Sequence of chain 1.A:
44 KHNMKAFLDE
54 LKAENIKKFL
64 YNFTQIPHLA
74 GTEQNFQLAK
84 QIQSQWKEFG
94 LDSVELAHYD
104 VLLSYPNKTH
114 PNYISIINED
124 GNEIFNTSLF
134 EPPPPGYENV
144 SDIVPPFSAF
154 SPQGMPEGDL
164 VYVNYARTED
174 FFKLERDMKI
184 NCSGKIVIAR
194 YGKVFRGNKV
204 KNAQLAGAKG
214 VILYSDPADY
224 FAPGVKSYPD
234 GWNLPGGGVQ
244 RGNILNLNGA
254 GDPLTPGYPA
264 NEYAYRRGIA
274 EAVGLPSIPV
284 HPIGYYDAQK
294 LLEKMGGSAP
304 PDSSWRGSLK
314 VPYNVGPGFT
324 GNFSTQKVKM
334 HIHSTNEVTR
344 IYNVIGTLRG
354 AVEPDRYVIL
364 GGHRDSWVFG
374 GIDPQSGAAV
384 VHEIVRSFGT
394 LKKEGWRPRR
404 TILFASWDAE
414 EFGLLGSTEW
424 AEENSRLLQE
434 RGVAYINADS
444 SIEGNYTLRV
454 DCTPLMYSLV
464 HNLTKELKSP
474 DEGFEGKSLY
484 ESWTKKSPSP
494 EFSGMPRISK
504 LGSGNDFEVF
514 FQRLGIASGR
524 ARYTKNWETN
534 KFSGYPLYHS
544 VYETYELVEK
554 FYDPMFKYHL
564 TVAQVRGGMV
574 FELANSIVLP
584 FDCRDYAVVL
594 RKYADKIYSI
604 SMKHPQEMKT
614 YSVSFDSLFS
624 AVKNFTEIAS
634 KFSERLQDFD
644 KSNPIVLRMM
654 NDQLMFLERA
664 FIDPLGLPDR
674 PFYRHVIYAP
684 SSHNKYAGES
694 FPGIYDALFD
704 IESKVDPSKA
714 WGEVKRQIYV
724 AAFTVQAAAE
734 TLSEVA

The small molecule below binds the protein below.
Small molecule (SMILES): CC(=O)N[C@H]1[C@H](O[C@H]2[C@H](O)[C@@H](NC(C)=O)CO[C@@H]2CO)O[C@H](CO)[C@@H](O[C@@H]2O[C@H](CO)[C@@H](O)[C@H](O[C@H]3O[C@H](CO)[C@@H](O)[C@H](O)[C@@H]3O)[C@@H]2O)[C@@H]1O

Binding-site contacts:
Ligand atom N2 contacts residue SER623 of chain 1.A at 2.9 Å (h-bond).
Ligand atom C3 contacts residue ARG343 of chain 2.A at 3.7 Å.
Ligand atom C5 contacts residue HIS101 of chain 2.A at 4.1 Å.
Ligand atom C2 contacts residue ASN627 of chain 1.A at 2.4 Å.
Ligand atom C2 contacts residue GLU265 of chain 2.A at 3.4 Å.
Ligand atom C2 contacts residue SER623 of chain 1.A at 3.7 Å.
Ligand atom O7 contacts residue GLN729 of chain 1.A at 3.2 Å (h-bond).
Ligand atom O2 contacts residue GLU265 of chain 2.A at 2.6 Å (salt-bridge).
Ligand atom C7 contacts residue ASN627 of chain 1.A at 3.8 Å.
Ligand atom O3 contacts residue ARG343 of chain 2.A at 3.0 Å (salt-bridge).
Ligand atom C2 contacts residue HIS101 of chain 2.A at 4.1 Å.
Ligand atom C7 contacts residue GLN729 of chain 1.A at 3.3 Å.
Ligand atom O2 contacts residue ARG343 of chain 2.A at 3.4 Å (salt-bridge).
Ligand atom C6 contacts residue HIS101 of chain 2.A at 3.9 Å.
Ligand atom O4 contacts residue ARG343 of chain 2.A at 3.8 Å.
Ligand atom C1 contacts residue ARG343 of chain 2.A at 3.5 Å.
Ligand atom C5 contacts residue ASN627 of chain 1.A at 3.6 Å.
Ligand atom C3 contacts residue ASN627 of chain 1.A at 3.7 Å.
Ligand atom O3 contacts residue GLU265 of chain 2.A at 3.5 Å (salt-bridge).
Ligand atom C1 contacts residue GLN729 of chain 1.A at 3.9 Å.
Ligand atom N2 contacts residue ASN627 of chain 1.A at 2.9 Å (h-bond).
Ligand atom O3 contacts residue GLU265 of chain 2.A at 3.6 Å (salt-bridge).
Ligand atom C2 contacts residue ARG343 of chain 2.A at 3.9 Å.
Ligand atom N2 contacts residue GLN729 of chain 1.A at 3.5 Å (h-bond).
Ligand atom C1 contacts residue SER623 of chain 1.A at 3.5 Å.
Ligand atom C8 contacts residue TYR266 of chain 2.A at 3.7 Å (hydrophobic).
Ligand atom O5 contacts residue ASN627 of chain 1.A at 2.2 Å (h-bond).
Ligand atom C3 contacts residue SER623 of chain 1.A at 4.1 Å.
Ligand atom C3 contacts residue GLU265 of chain 2.A at 3.7 Å.
Ligand atom C4 contacts residue ARG343 of chain 2.A at 3.5 Å.
Ligand atom C8 contacts residue SER620 of chain 1.A at 3.5 Å.
Ligand atom C2 contacts residue GLN729 of chain 1.A at 3.7 Å.
Ligand atom C8 contacts residue GLN729 of chain 1.A at 4.0 Å.
Ligand atom C8 contacts residue SER623 of chain 1.A at 3.9 Å.
Ligand atom C7 contacts residue SER623 of chain 1.A at 3.9 Å.
Ligand atom O2 contacts residue HIS101 of chain 2.A at 2.9 Å (h-bond).
Ligand atom C8 contacts residue ALA624 of chain 1.A at 3.8 Å (hydrophobic).
Ligand atom O6 contacts residue GLU265 of chain 2.A at 3.4 Å.
Ligand atom O5 contacts residue HIS101 of chain 2.A at 3.4 Å.
Ligand atom C1 contacts residue ASN627 of chain 1.A at 1.4 Å.

Sequence of chain 2.A:
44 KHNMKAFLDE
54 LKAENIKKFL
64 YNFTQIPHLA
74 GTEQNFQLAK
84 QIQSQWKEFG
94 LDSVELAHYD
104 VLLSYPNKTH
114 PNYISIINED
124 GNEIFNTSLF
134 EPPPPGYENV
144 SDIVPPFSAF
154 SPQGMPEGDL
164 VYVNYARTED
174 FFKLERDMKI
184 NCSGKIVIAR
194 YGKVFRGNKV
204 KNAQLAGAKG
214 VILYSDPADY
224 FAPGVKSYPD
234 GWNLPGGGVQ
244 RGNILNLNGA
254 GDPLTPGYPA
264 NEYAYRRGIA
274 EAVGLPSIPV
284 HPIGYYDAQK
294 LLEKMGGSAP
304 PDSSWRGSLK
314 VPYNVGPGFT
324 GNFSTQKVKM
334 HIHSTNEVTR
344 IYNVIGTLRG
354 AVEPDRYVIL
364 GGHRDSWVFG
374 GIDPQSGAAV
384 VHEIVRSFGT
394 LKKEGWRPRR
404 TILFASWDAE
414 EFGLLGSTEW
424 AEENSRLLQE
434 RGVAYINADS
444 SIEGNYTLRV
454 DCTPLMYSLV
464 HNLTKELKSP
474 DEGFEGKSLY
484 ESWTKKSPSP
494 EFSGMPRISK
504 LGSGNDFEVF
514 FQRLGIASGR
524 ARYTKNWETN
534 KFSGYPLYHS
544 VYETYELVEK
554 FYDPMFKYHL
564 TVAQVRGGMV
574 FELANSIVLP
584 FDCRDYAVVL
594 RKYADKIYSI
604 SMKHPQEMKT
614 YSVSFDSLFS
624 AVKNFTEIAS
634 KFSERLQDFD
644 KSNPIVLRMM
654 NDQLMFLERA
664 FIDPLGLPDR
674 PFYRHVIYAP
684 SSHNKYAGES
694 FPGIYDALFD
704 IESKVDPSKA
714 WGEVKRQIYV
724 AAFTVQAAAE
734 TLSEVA